The small molecule below binds the protein below.
Small molecule (SMILES): C[C@H](N)C(=O)O

Binding-site contacts:
Ligand atom C contacts residue TYR192 of chain 1.A at 4.1 Å (hydrophobic).
Ligand atom O contacts residue ILE191 of chain 1.A at 3.5 Å.
Ligand atom CB contacts residue ALA1 of chain 1.F at 3.4 Å (hydrophobic).
Ligand atom O contacts residue VAL190 of chain 1.A at 3.7 Å.
Ligand atom CB contacts residue VAL190 of chain 1.A at 4.2 Å (hydrophobic).
Ligand atom N contacts residue ILE191 of chain 1.A at 4.4 Å.
Ligand atom CA contacts residue ILE191 of chain 1.A at 4.4 Å (hydrophobic).
Ligand atom C contacts residue VAL190 of chain 1.A at 4.2 Å (hydrophobic).
Ligand atom C contacts residue ALA1 of chain 1.F at 1.3 Å (hydrophobic).
Ligand atom CA contacts residue ALA1 of chain 1.F at 2.4 Å (hydrophobic).
Ligand atom CA contacts residue VAL190 of chain 1.A at 3.8 Å (hydrophobic).
Ligand atom O contacts residue ALA1 of chain 1.F at 2.2 Å (h-bond).
Ligand atom N contacts residue ALA1 of chain 1.F at 3.5 Å (h-bond).
Ligand atom CB contacts residue ALA130 of chain 1.A at 4.4 Å (hydrophobic).
Ligand atom CB contacts residue ILE191 of chain 1.A at 3.4 Å (hydrophobic).
Ligand atom CA contacts residue ALA130 of chain 1.A at 3.7 Å (hydrophobic).
Ligand atom N contacts residue VAL190 of chain 1.A at 2.7 Å (h-bond).
Ligand atom O contacts residue TYR192 of chain 1.A at 2.9 Å (h-bond).
Ligand atom C contacts residue ALA130 of chain 1.A at 3.8 Å (hydrophobic).

Sequence of chain 1.A:
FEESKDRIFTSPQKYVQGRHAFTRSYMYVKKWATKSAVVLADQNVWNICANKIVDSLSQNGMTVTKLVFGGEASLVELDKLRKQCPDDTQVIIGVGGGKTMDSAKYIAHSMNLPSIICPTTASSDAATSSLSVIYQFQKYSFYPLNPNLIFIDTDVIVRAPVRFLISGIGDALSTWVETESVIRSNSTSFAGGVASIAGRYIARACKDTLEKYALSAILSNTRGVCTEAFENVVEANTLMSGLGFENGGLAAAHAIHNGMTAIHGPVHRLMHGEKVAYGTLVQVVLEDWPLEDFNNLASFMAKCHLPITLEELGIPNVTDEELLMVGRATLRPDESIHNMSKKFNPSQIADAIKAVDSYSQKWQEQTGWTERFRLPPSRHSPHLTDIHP